Sequence of chain 1.A:
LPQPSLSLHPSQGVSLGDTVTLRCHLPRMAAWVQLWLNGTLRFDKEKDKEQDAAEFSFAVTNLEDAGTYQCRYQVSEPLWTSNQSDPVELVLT

The small molecule below binds the protein below.
Small molecule (SMILES): CC(=O)N[C@H]1[C@@H](O[C@H]2[C@H](O)[C@@H](NC(C)=O)CO[C@@H]2CO)O[C@H](CO)[C@@H](O[C@@H]2O[C@H](CO)[C@@H](O)[C@H](O)[C@@H]2O)[C@@H]1O

Binding-site contacts:
Ligand atom C7 contacts residue ALA68 of chain 1.A at 4.4 Å (hydrophobic).
Ligand atom O3 contacts residue GLU66 of chain 1.A at 3.5 Å.
Ligand atom O6 contacts residue LEU65 of chain 1.A at 3.9 Å.
Ligand atom O4 contacts residue ALA68 of chain 1.A at 4.2 Å.
Ligand atom O6 contacts residue GLU66 of chain 1.A at 3.6 Å.
Ligand atom C2 contacts residue ALA68 of chain 1.A at 3.6 Å (hydrophobic).
Ligand atom O4 contacts residue LEU65 of chain 1.A at 4.3 Å.
Ligand atom O5 contacts residue ALA68 of chain 1.A at 3.9 Å.
Ligand atom C4 contacts residue ALA68 of chain 1.A at 4.0 Å (hydrophobic).
Ligand atom C1 contacts residue ASN40 of chain 1.A at 1.4 Å.
Ligand atom C3 contacts residue ALA68 of chain 1.A at 3.5 Å (hydrophobic).
Ligand atom O5 contacts residue ASN40 of chain 1.A at 2.4 Å (h-bond).
Ligand atom C7 contacts residue LEU39 of chain 1.A at 4.1 Å (hydrophobic).
Ligand atom O7 contacts residue ASN40 of chain 1.A at 4.3 Å.
Ligand atom C7 contacts residue GLU66 of chain 1.A at 3.5 Å.
Ligand atom C7 contacts residue ASN40 of chain 1.A at 3.2 Å.
Ligand atom C5 contacts residue ASN40 of chain 1.A at 3.6 Å.
Ligand atom O7 contacts residue ALA68 of chain 1.A at 3.4 Å.
Ligand atom O5 contacts residue GLY69 of chain 1.A at 4.0 Å.
Ligand atom C1 contacts residue LEU65 of chain 1.A at 4.0 Å (hydrophobic).
Ligand atom C3 contacts residue GLU66 of chain 1.A at 3.8 Å.
Ligand atom C3 contacts residue ASN40 of chain 1.A at 3.8 Å.
Ligand atom N2 contacts residue ALA68 of chain 1.A at 3.6 Å.
Ligand atom C6 contacts residue LEU65 of chain 1.A at 3.9 Å (hydrophobic).
Ligand atom C1 contacts residue GLY69 of chain 1.A at 3.9 Å.
Ligand atom O7 contacts residue LEU39 of chain 1.A at 3.7 Å.
Ligand atom C5 contacts residue GLY69 of chain 1.A at 3.9 Å.
Ligand atom C5 contacts residue ALA68 of chain 1.A at 3.6 Å (hydrophobic).
Ligand atom C2 contacts residue ASN40 of chain 1.A at 2.4 Å.
Ligand atom N2 contacts residue ASN40 of chain 1.A at 2.9 Å (h-bond).
Ligand atom C8 contacts residue ASN40 of chain 1.A at 3.0 Å.
Ligand atom N2 contacts residue GLU66 of chain 1.A at 2.8 Å (salt-bridge).
Ligand atom C1 contacts residue ALA68 of chain 1.A at 3.3 Å (hydrophobic).
Ligand atom O5 contacts residue LEU65 of chain 1.A at 4.2 Å.
Ligand atom O7 contacts residue GLU66 of chain 1.A at 3.4 Å (salt-bridge).
Ligand atom N2 contacts residue LEU39 of chain 1.A at 4.1 Å.
Ligand atom C2 contacts residue GLU66 of chain 1.A at 3.8 Å.
Ligand atom C4 contacts residue ASN40 of chain 1.A at 4.2 Å.
Ligand atom C5 contacts residue LEU65 of chain 1.A at 3.8 Å (hydrophobic).
Ligand atom C6 contacts residue GLU66 of chain 1.A at 4.0 Å.